Sequence of chain 1.A:
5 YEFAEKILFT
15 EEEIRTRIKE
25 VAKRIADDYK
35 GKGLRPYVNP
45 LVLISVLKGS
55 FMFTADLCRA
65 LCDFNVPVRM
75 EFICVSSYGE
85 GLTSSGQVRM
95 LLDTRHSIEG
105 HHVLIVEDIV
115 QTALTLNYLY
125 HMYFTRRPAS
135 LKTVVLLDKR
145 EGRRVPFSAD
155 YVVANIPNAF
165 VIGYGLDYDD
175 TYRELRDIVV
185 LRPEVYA

The protein below binds the small molecule below.
Small molecule (SMILES): Oc1ncnc2cn[nH]c12

Binding-site contacts:
Ligand atom N8 contacts residue ILE113 of chain 1.A at 4.2 Å.
Ligand atom N7 contacts residue GLN115 of chain 1.A at 3.4 Å (h-bond).
Ligand atom C5 contacts residue ILE113 of chain 1.A at 4.3 Å (hydrophobic).
Ligand atom N3 contacts residue ASP171 of chain 1.A at 4.1 Å.
Ligand atom N7 contacts residue PHE164 of chain 1.A at 4.4 Å.
Ligand atom C9 contacts residue ILE113 of chain 1.A at 3.8 Å (hydrophobic).
Ligand atom N3 contacts residue PHE164 of chain 1.A at 3.9 Å.
Ligand atom C2 contacts residue VAL165 of chain 1.A at 3.2 Å (hydrophobic).
Ligand atom C5 contacts residue PHE164 of chain 1.A at 3.7 Å (hydrophobic).
Ligand atom C6 contacts residue PHE164 of chain 1.A at 3.5 Å (hydrophobic).
Ligand atom C4 contacts residue PHE164 of chain 1.A at 3.9 Å (hydrophobic).
Ligand atom O6 contacts residue ALA163 of chain 1.A at 3.2 Å (h-bond).
Ligand atom N3 contacts residue LEU170 of chain 1.A at 4.1 Å.
Ligand atom C9 contacts residue PRP1 of chain 1.F at 3.5 Å.
Ligand atom O6 contacts residue ILE113 of chain 1.A at 4.3 Å.
Ligand atom N7 contacts residue ILE113 of chain 1.A at 4.4 Å.
Ligand atom C2 contacts residue PHE164 of chain 1.A at 3.5 Å (hydrophobic).
Ligand atom O6 contacts residue LYS143 of chain 1.A at 2.7 Å (salt-bridge).
Ligand atom N1 contacts residue PHE164 of chain 1.A at 3.5 Å.
Ligand atom O6 contacts residue VAL165 of chain 1.A at 3.0 Å (h-bond).
Ligand atom O6 contacts residue PHE164 of chain 1.A at 3.4 Å.
Ligand atom C6 contacts residue ILE113 of chain 1.A at 4.3 Å (hydrophobic).
Ligand atom C6 contacts residue ALA163 of chain 1.A at 4.4 Å (hydrophobic).
Ligand atom C6 contacts residue LYS143 of chain 1.A at 3.5 Å.
Ligand atom C5 contacts residue LYS143 of chain 1.A at 3.7 Å.
Ligand atom C6 contacts residue VAL165 of chain 1.A at 3.8 Å (hydrophobic).
Ligand atom N3 contacts residue PRP1 of chain 1.F at 4.4 Å.
Ligand atom N1 contacts residue LEU170 of chain 1.A at 4.3 Å.
Ligand atom N7 contacts residue LYS143 of chain 1.A at 3.3 Å (salt-bridge).
Ligand atom C2 contacts residue ASP171 of chain 1.A at 3.7 Å.
Ligand atom C2 contacts residue LEU170 of chain 1.A at 3.8 Å (hydrophobic).
Ligand atom N3 contacts residue ILE113 of chain 1.A at 4.4 Å.
Ligand atom C4 contacts residue ILE113 of chain 1.A at 4.0 Å (hydrophobic).
Ligand atom N8 contacts residue GLN115 of chain 1.A at 3.7 Å.
Ligand atom N1 contacts residue VAL165 of chain 1.A at 2.7 Å (h-bond).
Ligand atom N8 contacts residue PRP1 of chain 1.F at 3.4 Å (h-bond).